The small molecule below binds the protein below.
Small molecule (SMILES): C=C(C)CCO[P](=O)(O)OP(=O)(O)O

Binding-site contacts:
Ligand atom O1B contacts residue ARG251 of chain 1.A at 3.9 Å.
Ligand atom O2A contacts residue ARG139 of chain 1.A at 3.4 Å (salt-bridge).
Ligand atom C5 contacts residue ILE86 of chain 1.A at 3.6 Å (hydrophobic).
Ligand atom C5 contacts residue PHE130 of chain 1.A at 3.7 Å (hydrophobic).
Ligand atom C4 contacts residue PHE132 of chain 1.A at 3.6 Å (hydrophobic).
Ligand atom O1B contacts residue SER259 of chain 1.A at 2.6 Å (h-bond).
Ligand atom C4 contacts residue ALA131 of chain 1.A at 3.5 Å (hydrophobic).
Ligand atom O2B contacts residue ARG251 of chain 1.A at 3.4 Å (salt-bridge).
Ligand atom O3B contacts residue PHE300 of chain 1.B at 3.4 Å (h-bond).
Ligand atom O3A contacts residue ARG251 of chain 1.A at 3.3 Å (salt-bridge).
Ligand atom O1B contacts residue ARG257 of chain 1.A at 3.0 Å (salt-bridge).
Ligand atom PB contacts residue GLY301 of chain 1.B at 4.0 Å.
Ligand atom O1A contacts residue ASN136 of chain 1.A at 3.1 Å (h-bond).
Ligand atom C2 contacts residue PHE130 of chain 1.A at 3.8 Å (hydrophobic).
Ligand atom O2A contacts residue DST1 of chain 1.E at 3.1 Å (h-bond).
Ligand atom C4 contacts residue PHE130 of chain 1.A at 3.4 Å (hydrophobic).
Ligand atom PB contacts residue ARG257 of chain 1.A at 3.7 Å.
Ligand atom C3 contacts residue PHE130 of chain 1.A at 3.8 Å (hydrophobic).
Ligand atom C4 contacts residue DST1 of chain 1.E at 3.6 Å.
Ligand atom O1 contacts residue ARG251 of chain 1.A at 3.8 Å.
Ligand atom O3B contacts residue ARG299 of chain 1.B at 3.3 Å.
Ligand atom C5 contacts residue DST1 of chain 1.E at 3.6 Å.
Ligand atom O1A contacts residue GLY301 of chain 1.B at 3.5 Å.
Ligand atom O1B contacts residue TYR268 of chain 1.B at 3.7 Å.
Ligand atom O2B contacts residue ARG257 of chain 1.A at 2.8 Å (salt-bridge).
Ligand atom O2A contacts residue ASP88 of chain 1.A at 3.2 Å (salt-bridge).
Ligand atom C2 contacts residue ASN136 of chain 1.A at 4.0 Å.
Ligand atom O2A contacts residue MG1 of chain 1.C at 2.0 Å.
Ligand atom O3A contacts residue SER259 of chain 1.A at 3.2 Å (h-bond).
Ligand atom C3 contacts residue DST1 of chain 1.E at 3.8 Å.
Ligand atom C4 contacts residue ASN136 of chain 1.A at 3.8 Å.
Ligand atom PB contacts residue SER259 of chain 1.A at 3.5 Å.
Ligand atom C5 contacts residue MET87 of chain 1.A at 3.9 Å (hydrophobic).
Ligand atom PA contacts residue MG1 of chain 1.C at 3.4 Å.
Ligand atom O1A contacts residue ARG139 of chain 1.A at 3.6 Å.
Ligand atom O3B contacts residue GLY301 of chain 1.B at 2.7 Å (h-bond).
Ligand atom C1 contacts residue SER259 of chain 1.A at 3.9 Å.
Ligand atom PB contacts residue ARG251 of chain 1.A at 3.8 Å.
Ligand atom O1 contacts residue ASP88 of chain 1.A at 3.8 Å.
Ligand atom C4 contacts residue SER133 of chain 1.A at 4.0 Å.

Sequence of chain 1.A:
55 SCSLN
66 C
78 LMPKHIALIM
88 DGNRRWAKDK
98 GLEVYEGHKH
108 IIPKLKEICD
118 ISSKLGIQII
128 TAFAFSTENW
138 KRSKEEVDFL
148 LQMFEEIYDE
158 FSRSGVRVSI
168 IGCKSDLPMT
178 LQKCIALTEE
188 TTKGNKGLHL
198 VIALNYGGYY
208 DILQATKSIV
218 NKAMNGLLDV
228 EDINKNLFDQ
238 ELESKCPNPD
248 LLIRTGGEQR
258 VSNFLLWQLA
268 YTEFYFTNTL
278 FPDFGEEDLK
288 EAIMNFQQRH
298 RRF

Sequence of chain 1.B:
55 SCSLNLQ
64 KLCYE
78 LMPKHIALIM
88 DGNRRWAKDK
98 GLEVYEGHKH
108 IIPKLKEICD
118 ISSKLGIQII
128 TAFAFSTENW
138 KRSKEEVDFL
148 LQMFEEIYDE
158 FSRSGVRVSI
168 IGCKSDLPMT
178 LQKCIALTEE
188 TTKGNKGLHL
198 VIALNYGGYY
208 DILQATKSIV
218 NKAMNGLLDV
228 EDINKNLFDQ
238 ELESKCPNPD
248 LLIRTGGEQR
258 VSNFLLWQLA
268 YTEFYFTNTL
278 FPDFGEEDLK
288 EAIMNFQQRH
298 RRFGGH